The protein below binds the small molecule below.
Small molecule (SMILES): O=P(O)(O)O[C@@H]1[C@H](O)[C@H](O)[C@@H](OP(=O)(O)O)[C@H](OP(=O)(O)O)[C@H]1O

Sequence of chain 1.A:
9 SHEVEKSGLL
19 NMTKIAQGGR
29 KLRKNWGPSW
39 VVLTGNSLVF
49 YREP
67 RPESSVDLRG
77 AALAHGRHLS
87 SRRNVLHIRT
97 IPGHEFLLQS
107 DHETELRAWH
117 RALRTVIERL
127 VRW

Binding-site contacts:
Ligand atom O13 contacts residue ARG31 of chain 1.A at 3.0 Å (salt-bridge).
Ligand atom C3 contacts residue LYS32 of chain 1.A at 4.2 Å.
Ligand atom O41 contacts residue LYS32 of chain 1.A at 4.1 Å.
Ligand atom P4 contacts residue SER86 of chain 1.A at 3.6 Å.
Ligand atom O42 contacts residue TRP34 of chain 1.A at 3.5 Å (h-bond).
Ligand atom O4 contacts residue TRP34 of chain 1.A at 4.2 Å.
Ligand atom O5 contacts residue LYS32 of chain 1.A at 4.1 Å.
Ligand atom O4 contacts residue LYS32 of chain 1.A at 3.1 Å (salt-bridge).
Ligand atom P4 contacts residue SER87 of chain 1.A at 3.8 Å.
Ligand atom O11 contacts residue ARG31 of chain 1.A at 3.2 Å (salt-bridge).
Ligand atom O41 contacts residue SER86 of chain 1.A at 3.8 Å.
Ligand atom P4 contacts residue TRP34 of chain 1.A at 3.8 Å.
Ligand atom O53 contacts residue LEU85 of chain 1.A at 4.0 Å.
Ligand atom P5 contacts residue LYS32 of chain 1.A at 4.0 Å.
Ligand atom O42 contacts residue ARG88 of chain 1.A at 4.4 Å.
Ligand atom O43 contacts residue LYS32 of chain 1.A at 2.6 Å (salt-bridge).
Ligand atom O41 contacts residue ARG88 of chain 1.A at 4.5 Å.
Ligand atom C4 contacts residue LYS32 of chain 1.A at 4.0 Å.
Ligand atom O12 contacts residue ARG31 of chain 1.A at 4.0 Å.
Ligand atom O3 contacts residue TRP34 of chain 1.A at 4.2 Å.
Ligand atom O43 contacts residue SER87 of chain 1.A at 3.9 Å.
Ligand atom P1 contacts residue ARG31 of chain 1.A at 3.7 Å.
Ligand atom O42 contacts residue SER86 of chain 1.A at 4.3 Å.
Ligand atom O43 contacts residue LEU85 of chain 1.A at 4.3 Å.
Ligand atom C5 contacts residue LYS32 of chain 1.A at 4.1 Å.
Ligand atom P4 contacts residue LYS32 of chain 1.A at 3.5 Å.
Ligand atom O43 contacts residue TRP34 of chain 1.A at 3.0 Å (h-bond).
Ligand atom O53 contacts residue LYS32 of chain 1.A at 2.7 Å (salt-bridge).
Ligand atom O41 contacts residue SER87 of chain 1.A at 2.8 Å (h-bond).
Ligand atom O43 contacts residue SER86 of chain 1.A at 2.6 Å (h-bond).
Ligand atom O42 contacts residue SER87 of chain 1.A at 3.7 Å.